Sequence of chain 35.A:
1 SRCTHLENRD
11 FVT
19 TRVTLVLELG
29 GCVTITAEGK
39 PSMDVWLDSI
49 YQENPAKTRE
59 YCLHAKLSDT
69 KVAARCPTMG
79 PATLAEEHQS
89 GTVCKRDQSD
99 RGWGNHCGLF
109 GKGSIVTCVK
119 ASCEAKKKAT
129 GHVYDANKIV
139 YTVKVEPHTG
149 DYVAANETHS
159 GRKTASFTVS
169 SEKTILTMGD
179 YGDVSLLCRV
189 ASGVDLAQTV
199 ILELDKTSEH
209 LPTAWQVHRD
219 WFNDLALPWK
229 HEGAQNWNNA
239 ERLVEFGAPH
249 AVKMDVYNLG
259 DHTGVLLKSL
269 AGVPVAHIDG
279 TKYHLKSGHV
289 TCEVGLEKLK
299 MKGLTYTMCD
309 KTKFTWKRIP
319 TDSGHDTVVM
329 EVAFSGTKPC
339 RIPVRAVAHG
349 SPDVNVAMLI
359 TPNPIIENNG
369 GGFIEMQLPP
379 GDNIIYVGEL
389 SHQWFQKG

Sequence of chain 35.C:
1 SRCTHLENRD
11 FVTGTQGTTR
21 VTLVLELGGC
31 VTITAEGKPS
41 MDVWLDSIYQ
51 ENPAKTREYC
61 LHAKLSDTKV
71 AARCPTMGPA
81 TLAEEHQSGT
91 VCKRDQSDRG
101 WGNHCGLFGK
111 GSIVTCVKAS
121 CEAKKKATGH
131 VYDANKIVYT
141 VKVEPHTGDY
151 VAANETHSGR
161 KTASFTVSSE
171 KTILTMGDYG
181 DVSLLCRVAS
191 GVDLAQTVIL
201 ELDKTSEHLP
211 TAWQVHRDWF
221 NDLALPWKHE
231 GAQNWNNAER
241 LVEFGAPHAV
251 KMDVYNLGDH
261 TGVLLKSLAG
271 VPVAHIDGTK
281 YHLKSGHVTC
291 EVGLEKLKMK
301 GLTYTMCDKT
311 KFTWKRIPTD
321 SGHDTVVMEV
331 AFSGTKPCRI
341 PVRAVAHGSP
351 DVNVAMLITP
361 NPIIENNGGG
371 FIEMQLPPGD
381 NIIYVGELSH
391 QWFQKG

Binding-site contacts:
Ligand atom C6 contacts residue HIS104 of chain 35.A at 4.0 Å.
Ligand atom C5 contacts residue HIS104 of chain 35.A at 3.6 Å.
Ligand atom O5 contacts residue ASN154 of chain 35.C at 2.3 Å (h-bond).
Ligand atom C3 contacts residue GLU155 of chain 35.C at 3.7 Å.
Ligand atom N2 contacts residue ASN154 of chain 35.C at 2.9 Å (h-bond).
Ligand atom C2 contacts residue ASN154 of chain 35.C at 2.4 Å.
Ligand atom C8 contacts residue ASN154 of chain 35.C at 3.6 Å.
Ligand atom C7 contacts residue ASN154 of chain 35.C at 3.3 Å.
Ligand atom C8 contacts residue GLU155 of chain 35.C at 3.8 Å.
Ligand atom N2 contacts residue GLU155 of chain 35.C at 3.0 Å (salt-bridge).
Ligand atom C7 contacts residue GLU155 of chain 35.C at 3.9 Å.
Ligand atom C3 contacts residue ASN154 of chain 35.C at 3.7 Å.
Ligand atom C1 contacts residue HIS104 of chain 35.A at 3.4 Å.
Ligand atom C1 contacts residue ASN154 of chain 35.C at 1.4 Å.
Ligand atom C2 contacts residue GLU155 of chain 35.C at 3.7 Å.
Ligand atom O5 contacts residue HIS104 of chain 35.A at 3.1 Å (h-bond).
Ligand atom O7 contacts residue ASN154 of chain 35.C at 3.2 Å (h-bond).
Ligand atom C5 contacts residue ASN154 of chain 35.C at 3.6 Å.
Ligand atom C4 contacts residue ASN154 of chain 35.C at 4.2 Å.
Ligand atom C1 contacts residue GLU155 of chain 35.C at 3.9 Å.
Ligand atom O3 contacts residue GLU155 of chain 35.C at 4.3 Å.

A protein and the small-molecule ligand that binds it are described below.
Small molecule (SMILES): CC(=O)N[C@@H]1[C@@H](O)[C@H](O)[C@@H](CO)O[C@H]1O